This protein binds this small molecule.
Small molecule (SMILES): CC(=O)N[C@@H]1[C@@H](O)[C@H](O)[C@@H](CO)O[C@H]1O

Binding-site contacts:
Ligand atom O3 contacts residue PRO31 of chain 25.D at 3.4 Å (h-bond).
Ligand atom C2 contacts residue PRO31 of chain 25.D at 3.4 Å (hydrophobic).
Ligand atom C3 contacts residue ASN70 of chain 25.D at 3.8 Å.
Ligand atom C4 contacts residue ASN70 of chain 25.D at 4.2 Å.
Ligand atom C5 contacts residue ASN70 of chain 25.D at 3.7 Å.
Ligand atom O7 contacts residue PRO31 of chain 25.D at 3.2 Å (h-bond).
Ligand atom C7 contacts residue ASN70 of chain 25.D at 3.1 Å.
Ligand atom C3 contacts residue PRO31 of chain 25.D at 3.3 Å (hydrophobic).
Ligand atom O7 contacts residue ASN70 of chain 25.D at 3.3 Å (h-bond).
Ligand atom C5 contacts residue ARG33 of chain 25.D at 4.4 Å.
Ligand atom N2 contacts residue PRO31 of chain 25.D at 2.5 Å (h-bond).
Ligand atom C8 contacts residue ASN70 of chain 25.D at 3.9 Å.
Ligand atom O7 contacts residue SER71 of chain 25.D at 3.8 Å.
Ligand atom C6 contacts residue ARG33 of chain 25.D at 3.3 Å.
Ligand atom N2 contacts residue ASN70 of chain 25.D at 2.9 Å (h-bond).
Ligand atom O5 contacts residue ASN70 of chain 25.D at 2.4 Å (h-bond).
Ligand atom C1 contacts residue ASN70 of chain 25.D at 1.4 Å.
Ligand atom C7 contacts residue PRO31 of chain 25.D at 3.1 Å (hydrophobic).
Ligand atom O6 contacts residue ARG33 of chain 25.D at 3.2 Å (salt-bridge).
Ligand atom C2 contacts residue ASN70 of chain 25.D at 2.5 Å.
Ligand atom O7 contacts residue SER29 of chain 25.D at 4.4 Å.
Ligand atom C1 contacts residue PRO31 of chain 25.D at 4.2 Å (hydrophobic).
Ligand atom C1 contacts residue ARG33 of chain 25.D at 4.3 Å.
Ligand atom C8 contacts residue PRO31 of chain 25.D at 4.4 Å (hydrophobic).
Ligand atom C1 contacts residue ASN32 of chain 25.D at 4.5 Å.
Ligand atom N2 contacts residue ASN32 of chain 25.D at 4.0 Å.

Sequence of chain 25.D:
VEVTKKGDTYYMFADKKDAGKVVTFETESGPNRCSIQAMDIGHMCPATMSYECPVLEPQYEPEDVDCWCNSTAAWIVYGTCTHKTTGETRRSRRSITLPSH